Binding-site contacts:
Ligand atom O2 contacts residue TRP172 of chain 1.B at 3.9 Å.
Ligand atom C13 contacts residue TRP173 of chain 1.B at 3.7 Å (hydrophobic).
Ligand atom C6 contacts residue SER39 of chain 1.C at 3.9 Å.
Ligand atom C18 contacts residue TRP32 of chain 1.C at 3.3 Å (hydrophobic).
Ligand atom C20 contacts residue ILE27 of chain 1.C at 3.7 Å (hydrophobic).
Ligand atom F2 contacts residue TRP173 of chain 1.B at 3.7 Å.
Ligand atom C3 contacts residue ARG43 of chain 1.C at 3.6 Å.
Ligand atom C19 contacts residue TYR30 of chain 1.C at 3.8 Å (hydrophobic).
Ligand atom C1 contacts residue TRP173 of chain 1.B at 3.9 Å (hydrophobic).
Ligand atom C3 contacts residue TYR58 of chain 1.D at 3.8 Å (hydrophobic).
Ligand atom F1 contacts residue TRP173 of chain 1.B at 3.1 Å.
Ligand atom F1 contacts residue PRO169 of chain 1.B at 3.7 Å.
Ligand atom C5 contacts residue ARG43 of chain 1.C at 3.4 Å.
Ligand atom C18 contacts residue ILE27 of chain 1.C at 3.9 Å (hydrophobic).
Ligand atom F2 contacts residue ARG43 of chain 1.C at 3.0 Å.
Ligand atom C10 contacts residue PRO169 of chain 1.B at 3.8 Å (hydrophobic).
Ligand atom C6 contacts residue HIS216 of chain 1.B at 3.7 Å.
Ligand atom C17 contacts residue TRP32 of chain 1.C at 3.5 Å (hydrophobic).
Ligand atom C2 contacts residue ARG43 of chain 1.C at 3.3 Å.
Ligand atom C7 contacts residue ARG43 of chain 1.C at 3.4 Å.
Ligand atom C4 contacts residue ARG43 of chain 1.C at 3.7 Å.
Ligand atom O2 contacts residue MET36 of chain 1.C at 3.3 Å (h-bond).
Ligand atom C7 contacts residue HIS216 of chain 1.B at 3.5 Å.
Ligand atom F3 contacts residue ASP57 of chain 1.D at 3.6 Å.
Ligand atom C15 contacts residue MET36 of chain 1.C at 3.4 Å (hydrophobic).
Ligand atom C1 contacts residue ARG43 of chain 1.C at 3.8 Å.
Ligand atom F2 contacts residue TYR58 of chain 1.D at 3.0 Å.
Ligand atom C5 contacts residue SER39 of chain 1.C at 3.1 Å.
Ligand atom C1 contacts residue TYR58 of chain 1.D at 3.9 Å (hydrophobic).
Ligand atom F2 contacts residue ASP57 of chain 1.D at 3.4 Å.
Ligand atom O1 contacts residue TYR58 of chain 1.D at 2.5 Å (h-bond).
Ligand atom C16 contacts residue ILE40 of chain 1.C at 3.7 Å (hydrophobic).
Ligand atom C6 contacts residue ARG43 of chain 1.C at 3.7 Å.
Ligand atom C4 contacts residue SER39 of chain 1.C at 3.6 Å.
Ligand atom F3 contacts residue HIS216 of chain 1.B at 3.6 Å.
Ligand atom C19 contacts residue ILE27 of chain 1.C at 3.3 Å (hydrophobic).
Ligand atom F3 contacts residue SER170 of chain 1.B at 2.9 Å.
Ligand atom C12 contacts residue ILE27 of chain 1.C at 3.6 Å (hydrophobic).
Ligand atom C16 contacts residue MET36 of chain 1.C at 3.6 Å (hydrophobic).
Ligand atom C8 contacts residue TYR58 of chain 1.D at 3.5 Å (hydrophobic).

This small molecule binds to this protein.
Small molecule (SMILES): O=C(Nc1cccc(Oc2ccccc2)c1)c1ccccc1C(F)(F)F

Sequence of chain 1.B:
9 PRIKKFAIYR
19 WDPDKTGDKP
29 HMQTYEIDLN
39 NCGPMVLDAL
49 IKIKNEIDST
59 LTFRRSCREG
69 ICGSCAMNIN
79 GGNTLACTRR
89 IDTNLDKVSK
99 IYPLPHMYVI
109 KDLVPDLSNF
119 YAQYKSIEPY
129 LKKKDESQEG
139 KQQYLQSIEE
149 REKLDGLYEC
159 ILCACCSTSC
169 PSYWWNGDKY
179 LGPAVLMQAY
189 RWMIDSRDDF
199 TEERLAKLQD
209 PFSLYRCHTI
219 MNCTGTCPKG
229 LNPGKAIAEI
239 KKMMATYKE

Sequence of chain 1.D:
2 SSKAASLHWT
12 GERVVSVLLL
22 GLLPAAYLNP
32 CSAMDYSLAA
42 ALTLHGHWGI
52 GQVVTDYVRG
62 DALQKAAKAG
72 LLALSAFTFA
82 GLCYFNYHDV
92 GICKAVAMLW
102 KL

Sequence of chain 1.C:
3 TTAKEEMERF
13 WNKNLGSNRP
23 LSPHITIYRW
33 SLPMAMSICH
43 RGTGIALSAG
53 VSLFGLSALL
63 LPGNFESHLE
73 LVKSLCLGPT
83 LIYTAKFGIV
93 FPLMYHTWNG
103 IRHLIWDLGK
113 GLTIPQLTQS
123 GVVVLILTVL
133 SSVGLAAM